Binding-site contacts:
Ligand atom C3 contacts residue ASN169 of chain 1.E at 3.8 Å.
Ligand atom C1 contacts residue ASN240 of chain 1.E at 4.1 Å.
Ligand atom O6 contacts residue SER221 of chain 3.E at 3.1 Å.
Ligand atom C5 contacts residue ASN240 of chain 1.E at 3.9 Å.
Ligand atom O5 contacts residue ASN169 of chain 1.E at 2.4 Å (h-bond).
Ligand atom C2 contacts residue ASN169 of chain 1.E at 2.7 Å.
Ligand atom C5 contacts residue ASN169 of chain 1.E at 3.3 Å.
Ligand atom O6 contacts residue LYS222 of chain 3.E at 4.0 Å.
Ligand atom C6 contacts residue SER221 of chain 3.E at 4.2 Å.
Ligand atom C2 contacts residue ASN240 of chain 1.E at 4.5 Å.
Ligand atom C7 contacts residue ASN169 of chain 1.E at 4.3 Å.
Ligand atom C6 contacts residue ASN240 of chain 1.E at 3.7 Å.
Ligand atom C4 contacts residue ASN240 of chain 1.E at 4.4 Å.
Ligand atom O5 contacts residue ASN240 of chain 1.E at 3.1 Å (h-bond).
Ligand atom C6 contacts residue ASN169 of chain 1.E at 4.4 Å.
Ligand atom C4 contacts residue ASN169 of chain 1.E at 4.2 Å.
Ligand atom N2 contacts residue ASN169 of chain 1.E at 3.0 Å (h-bond).
Ligand atom O6 contacts residue ALA242 of chain 1.E at 4.2 Å.
Ligand atom C1 contacts residue ASN169 of chain 1.E at 1.4 Å.

Sequence of chain 1.E:
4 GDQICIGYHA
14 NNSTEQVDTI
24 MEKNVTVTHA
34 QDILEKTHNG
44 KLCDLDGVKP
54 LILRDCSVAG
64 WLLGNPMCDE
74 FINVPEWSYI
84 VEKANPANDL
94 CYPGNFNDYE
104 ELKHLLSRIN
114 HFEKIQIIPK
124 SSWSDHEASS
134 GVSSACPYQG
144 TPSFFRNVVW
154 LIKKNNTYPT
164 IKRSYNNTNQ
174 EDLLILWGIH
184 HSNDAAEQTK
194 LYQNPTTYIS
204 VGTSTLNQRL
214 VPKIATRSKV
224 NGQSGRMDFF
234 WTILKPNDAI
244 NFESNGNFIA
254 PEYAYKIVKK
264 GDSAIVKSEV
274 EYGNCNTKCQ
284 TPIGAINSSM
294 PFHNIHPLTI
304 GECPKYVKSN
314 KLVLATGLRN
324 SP

A protein and the small-molecule ligand that binds it are described below.
Small molecule (SMILES): CC(=O)N[C@@H]1[C@@H](O)[C@H](O)[C@@H](CO)O[C@H]1O

Sequence of chain 3.E:
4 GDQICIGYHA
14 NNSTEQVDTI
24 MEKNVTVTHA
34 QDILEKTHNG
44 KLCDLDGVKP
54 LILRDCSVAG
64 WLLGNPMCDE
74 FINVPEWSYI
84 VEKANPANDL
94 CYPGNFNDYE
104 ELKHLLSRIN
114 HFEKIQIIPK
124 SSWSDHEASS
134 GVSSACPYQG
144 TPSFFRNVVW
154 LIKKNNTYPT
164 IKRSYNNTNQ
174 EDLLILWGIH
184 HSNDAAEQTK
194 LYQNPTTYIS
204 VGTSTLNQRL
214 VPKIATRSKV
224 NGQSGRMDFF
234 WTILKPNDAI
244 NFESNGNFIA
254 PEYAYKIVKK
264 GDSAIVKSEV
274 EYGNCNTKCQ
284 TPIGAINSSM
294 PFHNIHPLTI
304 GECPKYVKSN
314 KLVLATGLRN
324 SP